Sequence of chain 46.D:
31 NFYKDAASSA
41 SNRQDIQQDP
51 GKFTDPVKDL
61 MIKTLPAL

Binding-site contacts:
Ligand atom N1 contacts residue LYS58 of chain 46.D at 4.0 Å.
Ligand atom N1 contacts residue TRP38 of chain 46.B at 4.1 Å.
Ligand atom N3 contacts residue TRP38 of chain 46.B at 4.3 Å.
Ligand atom C4 contacts residue TRP38 of chain 46.B at 4.1 Å (hydrophobic).
Ligand atom C2 contacts residue TRP38 of chain 46.B at 4.2 Å (hydrophobic).
Ligand atom N9 contacts residue TRP38 of chain 46.B at 4.4 Å.
Ligand atom O6 contacts residue TRP38 of chain 46.B at 3.7 Å.
Ligand atom N7 contacts residue TRP38 of chain 46.B at 3.7 Å.
Ligand atom C6 contacts residue TRP38 of chain 46.B at 3.9 Å (hydrophobic).
Ligand atom C5 contacts residue TRP38 of chain 46.B at 3.9 Å (hydrophobic).
Ligand atom O6 contacts residue LYS58 of chain 46.D at 4.2 Å.
Ligand atom C8 contacts residue TRP38 of chain 46.B at 4.1 Å (hydrophobic).

The protein below binds the small molecule below.
Small molecule (SMILES): Nc1nc2[nH]cnc2c(=O)[nH]1

Sequence of chain 46.B:
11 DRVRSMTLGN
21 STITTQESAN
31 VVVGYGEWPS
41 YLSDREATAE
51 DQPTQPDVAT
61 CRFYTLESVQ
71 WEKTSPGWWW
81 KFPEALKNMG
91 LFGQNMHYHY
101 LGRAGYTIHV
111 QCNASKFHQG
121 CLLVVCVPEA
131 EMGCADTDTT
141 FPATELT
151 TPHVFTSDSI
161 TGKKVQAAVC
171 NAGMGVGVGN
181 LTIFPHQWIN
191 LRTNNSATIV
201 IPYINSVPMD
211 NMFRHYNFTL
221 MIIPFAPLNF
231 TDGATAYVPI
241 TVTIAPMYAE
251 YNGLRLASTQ